Binding-site contacts:
Ligand atom C4 contacts residue ARG315 of chain 1.D at 3.9 Å.
Ligand atom O2 contacts residue ASP140 of chain 1.D at 2.6 Å (salt-bridge).
Ligand atom O5 contacts residue ARG277 of chain 1.D at 3.7 Å.
Ligand atom C6 contacts residue GLY30 of chain 1.D at 4.0 Å.
Ligand atom O1P contacts residue ARG315 of chain 1.D at 2.9 Å (salt-bridge).
Ligand atom O3 contacts residue ASP140 of chain 1.D at 2.6 Å (salt-bridge).
Ligand atom O1 contacts residue LEU32 of chain 1.D at 3.7 Å.
Ligand atom P contacts residue TYR86 of chain 1.D at 3.6 Å.
Ligand atom C1 contacts residue ARG277 of chain 1.D at 4.2 Å.
Ligand atom C6 contacts residue ARG277 of chain 1.D at 4.0 Å.
Ligand atom O1 contacts residue UDP1 of chain 1.UA at 2.6 Å (h-bond).
Ligand atom O2 contacts residue ILE165 of chain 1.D at 3.7 Å.
Ligand atom O5 contacts residue ARG315 of chain 1.D at 3.3 Å (salt-bridge).
Ligand atom C5 contacts residue ARG315 of chain 1.D at 3.8 Å.
Ligand atom O6 contacts residue ARG315 of chain 1.D at 2.9 Å (salt-bridge).
Ligand atom P contacts residue ARG18 of chain 1.D at 3.7 Å.
Ligand atom O5 contacts residue UDP1 of chain 1.UA at 4.0 Å.
Ligand atom C5 contacts residue GLY30 of chain 1.D at 4.0 Å.
Ligand atom C2 contacts residue ARG315 of chain 1.D at 4.2 Å.
Ligand atom O1P contacts residue TYR86 of chain 1.D at 2.5 Å (h-bond).
Ligand atom O2 contacts residue TRP95 of chain 1.D at 4.2 Å.
Ligand atom C1 contacts residue TRP95 of chain 1.D at 4.0 Å (hydrophobic).
Ligand atom O1 contacts residue GLY31 of chain 1.D at 3.5 Å (h-bond).
Ligand atom C2 contacts residue ASP140 of chain 1.D at 3.3 Å.
Ligand atom C6 contacts residue ARG315 of chain 1.D at 3.8 Å.
Ligand atom O3 contacts residue HIS142 of chain 1.D at 3.4 Å.
Ligand atom C3 contacts residue LEU32 of chain 1.D at 3.7 Å (hydrophobic).
Ligand atom C1 contacts residue UDP1 of chain 1.UA at 3.5 Å.
Ligand atom C3 contacts residue ASP140 of chain 1.D at 3.3 Å.
Ligand atom O2 contacts residue HIS164 of chain 1.D at 3.8 Å.
Ligand atom C1 contacts residue ARG315 of chain 1.D at 4.1 Å.
Ligand atom P contacts residue ARG315 of chain 1.D at 3.9 Å.
Ligand atom O2P contacts residue ARG18 of chain 1.D at 3.0 Å (salt-bridge).
Ligand atom C6 contacts residue ALA29 of chain 1.D at 3.8 Å (hydrophobic).
Ligand atom O3P contacts residue ARG18 of chain 1.D at 3.0 Å (salt-bridge).
Ligand atom O3 contacts residue LEU32 of chain 1.D at 3.6 Å.
Ligand atom C2 contacts residue TRP95 of chain 1.D at 4.0 Å (hydrophobic).
Ligand atom O3 contacts residue TYR141 of chain 1.D at 4.0 Å.
Ligand atom O3P contacts residue TYR86 of chain 1.D at 3.8 Å.
Ligand atom O4 contacts residue ARG18 of chain 1.D at 3.3 Å.

A small-molecule ligand and the protein it binds are described below.
Small molecule (SMILES): O=P(O)(O)OC[C@H]1O[C@H](O)[C@H](O)[C@@H](O)[C@@H]1O

Sequence of chain 1.D:
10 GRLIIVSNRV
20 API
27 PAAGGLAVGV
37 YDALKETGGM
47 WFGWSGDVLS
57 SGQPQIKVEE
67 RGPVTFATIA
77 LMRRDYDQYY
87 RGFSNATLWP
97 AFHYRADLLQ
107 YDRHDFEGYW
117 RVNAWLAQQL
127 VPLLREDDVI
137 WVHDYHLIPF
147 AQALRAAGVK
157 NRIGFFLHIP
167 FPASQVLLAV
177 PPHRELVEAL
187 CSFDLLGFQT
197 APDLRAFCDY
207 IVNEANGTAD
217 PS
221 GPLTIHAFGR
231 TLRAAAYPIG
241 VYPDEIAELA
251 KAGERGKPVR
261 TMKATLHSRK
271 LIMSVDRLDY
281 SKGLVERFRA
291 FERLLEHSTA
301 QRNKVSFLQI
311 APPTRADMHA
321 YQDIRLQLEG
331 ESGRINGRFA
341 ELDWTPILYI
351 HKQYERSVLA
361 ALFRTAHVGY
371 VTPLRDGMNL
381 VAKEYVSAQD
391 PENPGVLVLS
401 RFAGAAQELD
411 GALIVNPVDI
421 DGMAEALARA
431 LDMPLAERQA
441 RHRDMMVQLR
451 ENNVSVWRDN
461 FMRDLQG